A small-molecule ligand and the protein it binds are described below.
Small molecule (SMILES): N=C(N)c1ccc(/N=N/Nc2ccc(C(=N)N)cc2)cc1

Sequence of chain 3.C:
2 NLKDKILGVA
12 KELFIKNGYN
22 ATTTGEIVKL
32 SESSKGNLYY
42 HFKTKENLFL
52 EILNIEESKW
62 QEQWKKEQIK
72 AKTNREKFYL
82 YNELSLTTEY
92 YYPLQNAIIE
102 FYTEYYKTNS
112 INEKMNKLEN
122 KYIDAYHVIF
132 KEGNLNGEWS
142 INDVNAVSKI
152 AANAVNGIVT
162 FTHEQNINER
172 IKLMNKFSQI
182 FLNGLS

Sequence of chain 3.A:
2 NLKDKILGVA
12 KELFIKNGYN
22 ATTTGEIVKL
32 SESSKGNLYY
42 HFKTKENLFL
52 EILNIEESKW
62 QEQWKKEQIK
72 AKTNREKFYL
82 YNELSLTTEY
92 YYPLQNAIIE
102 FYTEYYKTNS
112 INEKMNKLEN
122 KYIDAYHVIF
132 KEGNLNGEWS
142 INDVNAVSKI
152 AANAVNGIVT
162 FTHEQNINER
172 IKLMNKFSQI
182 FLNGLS

Binding-site contacts:
Ligand atom NA' contacts residue GLU165 of chain 3.A at 3.8 Å.
Ligand atom C5' contacts residue ASN154 of chain 3.C at 3.3 Å.
Ligand atom C7' contacts residue GLU120 of chain 3.C at 3.8 Å.
Ligand atom C2 contacts residue TYR103 of chain 3.C at 3.4 Å (hydrophobic).
Ligand atom C5' contacts residue GLU120 of chain 3.C at 3.2 Å.
Ligand atom C5' contacts residue PHE162 of chain 3.A at 3.6 Å (hydrophobic).
Ligand atom NB contacts residue ILE99 of chain 3.C at 3.8 Å.
Ligand atom C3' contacts residue GLU120 of chain 3.C at 3.6 Å.
Ligand atom C7 contacts residue ILE100 of chain 3.C at 3.6 Å (hydrophobic).
Ligand atom NB' contacts residue ILE124 of chain 3.C at 3.1 Å.
Ligand atom NB' contacts residue ASN154 of chain 3.C at 2.8 Å (h-bond).
Ligand atom NA contacts residue ILE100 of chain 3.C at 3.2 Å.
Ligand atom NB' contacts residue PHE162 of chain 3.A at 4.1 Å.
Ligand atom C6' contacts residue PHE162 of chain 3.A at 4.0 Å (hydrophobic).
Ligand atom NA' contacts residue GLN166 of chain 3.A at 3.8 Å.
Ligand atom C2 contacts residue ASN157 of chain 3.C at 3.7 Å.
Ligand atom C3 contacts residue TYR103 of chain 3.C at 3.4 Å (hydrophobic).
Ligand atom C4' contacts residue PHE162 of chain 3.A at 4.0 Å (hydrophobic).
Ligand atom C1 contacts residue ASN157 of chain 3.C at 3.1 Å.
Ligand atom C3 contacts residue PHE162 of chain 3.A at 3.5 Å (hydrophobic).
Ligand atom C4' contacts residue GLU120 of chain 3.C at 3.5 Å.
Ligand atom C6 contacts residue ASN157 of chain 3.C at 3.4 Å.
Ligand atom C6' contacts residue GLU120 of chain 3.C at 3.4 Å.
Ligand atom N contacts residue ASN157 of chain 3.C at 3.1 Å (h-bond).
Ligand atom C2 contacts residue PHE162 of chain 3.A at 3.4 Å (hydrophobic).
Ligand atom C6' contacts residue ASN154 of chain 3.C at 3.7 Å.
Ligand atom C2' contacts residue GLU120 of chain 3.C at 3.9 Å.
Ligand atom C5 contacts residue GLN96 of chain 3.C at 3.9 Å.
Ligand atom C7' contacts residue PHE162 of chain 3.A at 3.6 Å (hydrophobic).
Ligand atom NB contacts residue TYR103 of chain 3.C at 3.6 Å.
Ligand atom C7' contacts residue ILE124 of chain 3.C at 3.8 Å (hydrophobic).
Ligand atom C3' contacts residue ILE124 of chain 3.C at 3.5 Å (hydrophobic).
Ligand atom NB contacts residue ILE100 of chain 3.C at 3.1 Å.
Ligand atom C4' contacts residue ASN154 of chain 3.C at 3.3 Å.
Ligand atom C7' contacts residue ASN154 of chain 3.C at 3.5 Å.
Ligand atom NA' contacts residue GLU120 of chain 3.C at 2.9 Å (salt-bridge).
Ligand atom N1 contacts residue ASN157 of chain 3.C at 3.0 Å (h-bond).
Ligand atom NA' contacts residue PHE162 of chain 3.A at 3.5 Å (h-bond).
Ligand atom C3' contacts residue ASN154 of chain 3.C at 3.7 Å.
Ligand atom N1' contacts residue ASN157 of chain 3.C at 3.7 Å.